Sequence of chain 3.A:
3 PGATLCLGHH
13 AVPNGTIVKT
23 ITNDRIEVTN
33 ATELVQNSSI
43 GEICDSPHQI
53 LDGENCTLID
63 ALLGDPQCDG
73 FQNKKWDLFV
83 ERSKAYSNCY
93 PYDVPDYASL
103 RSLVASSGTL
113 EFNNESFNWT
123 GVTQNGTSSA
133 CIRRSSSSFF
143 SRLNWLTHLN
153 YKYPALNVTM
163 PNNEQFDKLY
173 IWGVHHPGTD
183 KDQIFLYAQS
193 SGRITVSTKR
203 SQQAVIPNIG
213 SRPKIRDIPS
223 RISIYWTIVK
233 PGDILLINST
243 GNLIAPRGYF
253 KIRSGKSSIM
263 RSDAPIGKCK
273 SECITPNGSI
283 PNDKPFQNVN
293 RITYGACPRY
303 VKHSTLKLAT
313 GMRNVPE

A small-molecule ligand and the protein it binds are described below.
Small molecule (SMILES): CC(=O)N[C@H]1[C@H](O[C@H]2[C@H](O)[C@@H](NC(C)=O)CO[C@@H]2CO)O[C@H](CO)[C@@H](O[C@@H]2O[C@H](CO)[C@@H](O)[C@H](O)[C@@H]2O)[C@@H]1O

Binding-site contacts:
Ligand atom C1 contacts residue SER213 of chain 1.A at 4.2 Å.
Ligand atom C5 contacts residue THR161 of chain 3.A at 4.3 Å.
Ligand atom C7 contacts residue ASN159 of chain 3.A at 3.9 Å.
Ligand atom O6 contacts residue THR161 of chain 3.A at 3.9 Å.
Ligand atom C4 contacts residue ASN159 of chain 3.A at 4.2 Å.
Ligand atom C7 contacts residue PRO215 of chain 1.A at 4.2 Å (hydrophobic).
Ligand atom O3 contacts residue LYS216 of chain 1.A at 3.0 Å (salt-bridge).
Ligand atom C7 contacts residue NAG1 of chain 3.D at 4.0 Å.
Ligand atom C8 contacts residue ILE236 of chain 3.A at 3.7 Å (hydrophobic).
Ligand atom C5 contacts residue LYS216 of chain 1.A at 3.4 Å.
Ligand atom O7 contacts residue PRO215 of chain 1.A at 3.5 Å.
Ligand atom O7 contacts residue LYS216 of chain 1.A at 2.8 Å (salt-bridge).
Ligand atom C7 contacts residue LYS216 of chain 1.A at 3.8 Å.
Ligand atom C3 contacts residue ASN159 of chain 3.A at 3.8 Å.
Ligand atom O6 contacts residue LYS216 of chain 1.A at 3.0 Å (salt-bridge).
Ligand atom C3 contacts residue LYS216 of chain 1.A at 3.8 Å.
Ligand atom O5 contacts residue LYS216 of chain 1.A at 2.5 Å (salt-bridge).
Ligand atom O5 contacts residue ASN159 of chain 3.A at 2.2 Å (h-bond).
Ligand atom C4 contacts residue LYS216 of chain 1.A at 3.7 Å.
Ligand atom O4 contacts residue LYS216 of chain 1.A at 3.1 Å (salt-bridge).
Ligand atom C5 contacts residue ASN159 of chain 3.A at 3.6 Å.
Ligand atom O7 contacts residue ARG214 of chain 1.A at 4.3 Å.
Ligand atom C8 contacts residue NAG1 of chain 3.D at 4.1 Å.
Ligand atom C8 contacts residue SER213 of chain 1.A at 3.3 Å.
Ligand atom O5 contacts residue LEU238 of chain 3.A at 4.2 Å.
Ligand atom C2 contacts residue LYS216 of chain 1.A at 3.5 Å.
Ligand atom C2 contacts residue SER213 of chain 1.A at 4.1 Å.
Ligand atom C6 contacts residue LYS216 of chain 1.A at 3.7 Å.
Ligand atom C8 contacts residue LYS216 of chain 1.A at 4.3 Å.
Ligand atom O7 contacts residue ASN159 of chain 3.A at 4.3 Å.
Ligand atom N2 contacts residue ASN159 of chain 3.A at 3.0 Å (h-bond).
Ligand atom C6 contacts residue THR161 of chain 3.A at 3.2 Å.
Ligand atom C1 contacts residue LYS216 of chain 1.A at 3.2 Å.
Ligand atom O7 contacts residue NAG1 of chain 3.D at 3.9 Å.
Ligand atom C8 contacts residue PRO215 of chain 1.A at 4.0 Å (hydrophobic).
Ligand atom C8 contacts residue THR181 of chain 1.A at 3.7 Å.
Ligand atom C7 contacts residue SER213 of chain 1.A at 3.6 Å.
Ligand atom N2 contacts residue SER213 of chain 1.A at 3.0 Å (h-bond).
Ligand atom C2 contacts residue ASN159 of chain 3.A at 2.5 Å.
Ligand atom C1 contacts residue ASN159 of chain 3.A at 1.4 Å.

Sequence of chain 1.A:
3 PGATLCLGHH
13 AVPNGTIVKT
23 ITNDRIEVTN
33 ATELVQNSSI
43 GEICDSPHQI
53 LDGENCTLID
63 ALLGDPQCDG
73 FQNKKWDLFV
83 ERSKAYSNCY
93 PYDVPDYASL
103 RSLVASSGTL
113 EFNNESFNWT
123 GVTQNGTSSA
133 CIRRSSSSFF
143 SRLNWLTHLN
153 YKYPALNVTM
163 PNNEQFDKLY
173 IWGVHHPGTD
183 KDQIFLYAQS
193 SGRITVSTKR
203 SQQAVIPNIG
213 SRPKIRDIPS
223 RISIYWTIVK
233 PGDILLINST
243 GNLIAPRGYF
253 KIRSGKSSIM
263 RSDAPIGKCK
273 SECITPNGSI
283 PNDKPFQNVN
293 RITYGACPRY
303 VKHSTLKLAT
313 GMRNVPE